Sequence of chain 2.C:
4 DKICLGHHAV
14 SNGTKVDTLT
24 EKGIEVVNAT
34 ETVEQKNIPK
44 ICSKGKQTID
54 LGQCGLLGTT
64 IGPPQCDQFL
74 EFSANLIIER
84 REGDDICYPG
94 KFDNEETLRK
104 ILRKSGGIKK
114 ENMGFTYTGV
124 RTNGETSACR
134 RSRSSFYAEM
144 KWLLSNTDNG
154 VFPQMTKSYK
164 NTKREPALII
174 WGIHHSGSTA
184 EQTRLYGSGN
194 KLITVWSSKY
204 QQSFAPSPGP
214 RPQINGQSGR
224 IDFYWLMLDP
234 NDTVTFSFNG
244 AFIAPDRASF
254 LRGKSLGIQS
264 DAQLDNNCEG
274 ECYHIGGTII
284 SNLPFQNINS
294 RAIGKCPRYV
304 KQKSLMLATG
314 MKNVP

This small molecule binds to this protein.
Small molecule (SMILES): O=C(CO)N[C@H]1[C@H]([C@H](O)[C@H](O)CO)O[C@@](O[C@@H]2[C@@H](O)[C@H](O)O[C@H](CO)[C@@H]2O)(C(=O)O)C[C@@H]1O

Binding-site contacts:
Ligand atom C9 contacts residue TYR91 of chain 2.C at 3.4 Å (hydrophobic).
Ligand atom C1 contacts residue THR129 of chain 2.C at 3.4 Å.
Ligand atom O9 contacts residue TYR91 of chain 2.C at 2.7 Å (h-bond).
Ligand atom O9 contacts residue GLU184 of chain 2.C at 2.4 Å (salt-bridge).
Ligand atom O7 contacts residue ARG187 of chain 2.C at 3.3 Å (salt-bridge).
Ligand atom C10 contacts residue LEU188 of chain 2.C at 3.8 Å (hydrophobic).
Ligand atom O6 contacts residue GLY219 of chain 2.C at 3.0 Å (h-bond).
Ligand atom O11 contacts residue GLY127 of chain 2.C at 3.4 Å.
Ligand atom C4 contacts residue GLN220 of chain 2.C at 3.6 Å.
Ligand atom C10 contacts residue GLU128 of chain 2.C at 3.9 Å.
Ligand atom O1B contacts residue THR129 of chain 2.C at 2.5 Å (h-bond).
Ligand atom O10 contacts residue LEU188 of chain 2.C at 3.0 Å.
Ligand atom O11 contacts residue GLU128 of chain 2.C at 3.0 Å (salt-bridge).
Ligand atom O1B contacts residue GLN220 of chain 2.C at 2.9 Å (h-bond).
Ligand atom C9 contacts residue TRP145 of chain 2.C at 3.9 Å (hydrophobic).
Ligand atom O10 contacts residue ARG187 of chain 2.C at 3.6 Å.
Ligand atom O9 contacts residue HIS177 of chain 2.C at 3.4 Å (h-bond).
Ligand atom C1 contacts residue SER130 of chain 2.C at 3.7 Å.
Ligand atom O8 contacts residue TYR91 of chain 2.C at 3.3 Å.
Ligand atom C9 contacts residue GLU184 of chain 2.C at 3.2 Å.
Ligand atom O8 contacts residue GLN220 of chain 2.C at 2.9 Å (h-bond).
Ligand atom O1A contacts residue THR129 of chain 2.C at 3.3 Å.
Ligand atom C6 contacts residue GLU128 of chain 2.C at 3.9 Å.
Ligand atom C6 contacts residue GLY219 of chain 2.C at 3.4 Å.
Ligand atom C1 contacts residue GLN220 of chain 2.C at 3.6 Å.
Ligand atom C3 contacts residue GLN220 of chain 2.C at 3.6 Å.
Ligand atom C5 contacts residue GLN220 of chain 2.C at 3.6 Å.
Ligand atom C4 contacts residue GLU128 of chain 2.C at 3.6 Å.
Ligand atom C7 contacts residue TRP145 of chain 2.C at 3.9 Å (hydrophobic).
Ligand atom C11 contacts residue GLY127 of chain 2.C at 3.9 Å.
Ligand atom C11 contacts residue LEU147 of chain 2.C at 3.7 Å (hydrophobic).
Ligand atom O1B contacts residue SER130 of chain 2.C at 3.9 Å.
Ligand atom C11 contacts residue GLU128 of chain 2.C at 3.9 Å.
Ligand atom C5 contacts residue GLY219 of chain 2.C at 3.2 Å.
Ligand atom O5 contacts residue GLY219 of chain 2.C at 3.7 Å.
Ligand atom O1A contacts residue SER130 of chain 2.C at 2.7 Å (h-bond).
Ligand atom C6 contacts residue GLN220 of chain 2.C at 3.9 Å.
Ligand atom C9 contacts residue HIS177 of chain 2.C at 3.6 Å.
Ligand atom N5 contacts residue GLU128 of chain 2.C at 3.0 Å (salt-bridge).
Ligand atom C5 contacts residue GLU128 of chain 2.C at 3.7 Å.